Binding-site contacts:
Ligand atom O2 contacts residue SER3 of chain 1.C at 3.4 Å.
Ligand atom CL1 contacts residue PRO4 of chain 1.C at 4.0 Å.
Ligand atom C8 contacts residue PRO4 of chain 1.C at 4.2 Å (hydrophobic).
Ligand atom CL1 contacts residue SER3 of chain 1.C at 3.8 Å.
Ligand atom O2 contacts residue PRO4 of chain 1.C at 3.9 Å.
Ligand atom O9B contacts residue GOL1 of chain 1.N at 2.4 Å (h-bond).
Ligand atom CL1 contacts residue VAL1 of chain 1.C at 3.9 Å.
Ligand atom CL2 contacts residue LYS127 of chain 1.C at 4.2 Å.
Ligand atom C2 contacts residue SER3 of chain 1.C at 4.1 Å.
Ligand atom C1 contacts residue SER3 of chain 1.C at 4.0 Å.
Ligand atom CL1 contacts residue LEU2 of chain 1.C at 3.7 Å.
Ligand atom C9 contacts residue GOL1 of chain 1.N at 4.4 Å.
Ligand atom C9 contacts residue PRO4 of chain 1.C at 4.2 Å (hydrophobic).
Ligand atom CL2 contacts residue LEU2 of chain 1.C at 3.8 Å.
Ligand atom N9 contacts residue PRO4 of chain 1.C at 3.7 Å.
Ligand atom N9 contacts residue GOL1 of chain 1.N at 2.9 Å (h-bond).
Ligand atom O9B contacts residue PRO4 of chain 1.C at 3.0 Å.
Ligand atom C1 contacts residue VAL1 of chain 1.C at 4.3 Å (hydrophobic).
Ligand atom CL2 contacts residue SER3 of chain 1.C at 3.4 Å.
Ligand atom CL2 contacts residue VAL1 of chain 1.C at 3.2 Å.

This protein binds this small molecule.
Small molecule (SMILES): O=C(N[C@H](CO)[C@H](O)c1ccc(NO)cc1)C(Cl)Cl

Sequence of chain 1.C:
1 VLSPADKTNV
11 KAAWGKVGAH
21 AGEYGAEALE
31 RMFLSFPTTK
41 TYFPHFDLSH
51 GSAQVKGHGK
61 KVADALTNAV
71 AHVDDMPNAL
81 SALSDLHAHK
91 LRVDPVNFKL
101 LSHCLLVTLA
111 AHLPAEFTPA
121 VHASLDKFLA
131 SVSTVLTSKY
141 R